Binding-site contacts:
Ligand atom C05 contacts residue HEM1 of chain 1.B at 3.9 Å.
Ligand atom C07 contacts residue ILE218 of chain 1.A at 3.5 Å (hydrophobic).
Ligand atom C04 contacts residue ILE218 of chain 1.A at 4.2 Å (hydrophobic).
Ligand atom N01 contacts residue TRP238 of chain 1.A at 2.7 Å (h-bond).
Ligand atom C20 contacts residue ILE218 of chain 1.A at 4.0 Å (hydrophobic).
Ligand atom N01 contacts residue GLU243 of chain 1.A at 2.8 Å (salt-bridge).
Ligand atom C08 contacts residue HEM1 of chain 1.B at 3.8 Å.
Ligand atom C20 contacts residue GLU243 of chain 1.A at 3.4 Å.
Ligand atom C05 contacts residue ILE218 of chain 1.A at 3.6 Å (hydrophobic).
Ligand atom C02 contacts residue TRP238 of chain 1.A at 4.0 Å (hydrophobic).
Ligand atom C12 contacts residue HEM1 of chain 1.B at 3.6 Å.
Ligand atom C11 contacts residue HIS128 of chain 1.A at 3.6 Å.
Ligand atom C17 contacts residue ARG132 of chain 1.A at 3.4 Å.
Ligand atom C20 contacts residue HEM1 of chain 1.B at 3.4 Å.
Ligand atom C21 contacts residue ILE218 of chain 1.A at 3.8 Å (hydrophobic).
Ligand atom C17 contacts residue ARG254 of chain 1.A at 4.0 Å.
Ligand atom C06 contacts residue HEM1 of chain 1.B at 3.7 Å.
Ligand atom N01 contacts residue TYR239 of chain 1.A at 4.0 Å.
Ligand atom N01 contacts residue HEM1 of chain 1.B at 3.5 Å.
Ligand atom C08 contacts residue ILE218 of chain 1.A at 3.9 Å (hydrophobic).
Ligand atom C16 contacts residue HIS128 of chain 1.A at 4.1 Å.
Ligand atom C09 contacts residue HEM1 of chain 1.B at 3.4 Å.
Ligand atom C17 contacts residue ALA147 of chain 1.A at 3.6 Å (hydrophobic).
Ligand atom N22 contacts residue HEM1 of chain 1.B at 4.2 Å.
Ligand atom C21 contacts residue HEM1 of chain 1.B at 3.9 Å.
Ligand atom C04 contacts residue HEM1 of chain 1.B at 3.3 Å.
Ligand atom N22 contacts residue GLU243 of chain 1.A at 2.8 Å (salt-bridge).
Ligand atom C03 contacts residue HEM1 of chain 1.B at 3.1 Å.
Ligand atom C16 contacts residue ARG132 of chain 1.A at 3.2 Å.
Ligand atom N18 contacts residue ARG254 of chain 1.A at 3.9 Å.
Ligand atom C21 contacts residue GLU243 of chain 1.A at 3.5 Å.
Ligand atom C11 contacts residue HEM1 of chain 1.B at 3.1 Å.
Ligand atom C07 contacts residue HEM1 of chain 1.B at 3.4 Å.
Ligand atom C11 contacts residue TYR357 of chain 1.A at 4.2 Å (hydrophobic).
Ligand atom N10 contacts residue HEM1 of chain 1.B at 2.6 Å (h-bond).
Ligand atom C15 contacts residue HIS128 of chain 1.A at 3.8 Å.
Ligand atom C02 contacts residue GLU243 of chain 1.A at 3.5 Å.
Ligand atom C02 contacts residue HEM1 of chain 1.B at 3.7 Å.
Ligand atom C06 contacts residue PHE235 of chain 1.A at 4.0 Å (hydrophobic).
Ligand atom C06 contacts residue ILE218 of chain 1.A at 3.5 Å (hydrophobic).

The small molecule below binds the protein below.
Small molecule (SMILES): Nc1ccc2ccc(CNCCCc3cccnc3)cc2n1

Sequence of chain 1.A:
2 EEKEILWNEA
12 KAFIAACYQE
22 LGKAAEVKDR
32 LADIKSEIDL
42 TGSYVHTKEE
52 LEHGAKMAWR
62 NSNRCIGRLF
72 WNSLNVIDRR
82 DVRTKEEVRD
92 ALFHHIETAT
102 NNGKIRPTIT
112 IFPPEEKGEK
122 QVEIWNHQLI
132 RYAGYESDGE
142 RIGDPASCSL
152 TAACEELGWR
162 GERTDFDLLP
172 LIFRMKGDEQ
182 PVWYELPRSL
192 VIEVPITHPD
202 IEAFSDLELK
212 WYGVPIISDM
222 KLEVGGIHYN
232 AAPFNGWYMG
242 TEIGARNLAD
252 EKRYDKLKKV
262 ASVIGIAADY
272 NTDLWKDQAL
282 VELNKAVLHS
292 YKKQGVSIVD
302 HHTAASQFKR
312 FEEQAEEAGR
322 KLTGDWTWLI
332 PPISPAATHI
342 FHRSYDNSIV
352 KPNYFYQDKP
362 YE